A small-molecule ligand and the protein it binds are described below.
Small molecule (SMILES): CC(=O)N[C@H]1[C@H](O[C@H]2[C@H](O)[C@@H](NC(C)=O)CO[C@@H]2CO[C@@H]2O[C@@H](C)[C@@H](O)[C@@H](O)[C@@H]2O)O[C@H](CO)[C@@H](O[C@@H]2O[C@H](CO)[C@@H](O)[C@H](O[C@@H]3O[C@H](CO)[C@@H](O)[C@H](O)[C@@H]3O)[C@@H]2O)[C@@H]1O

Sequence of chain 27.E:
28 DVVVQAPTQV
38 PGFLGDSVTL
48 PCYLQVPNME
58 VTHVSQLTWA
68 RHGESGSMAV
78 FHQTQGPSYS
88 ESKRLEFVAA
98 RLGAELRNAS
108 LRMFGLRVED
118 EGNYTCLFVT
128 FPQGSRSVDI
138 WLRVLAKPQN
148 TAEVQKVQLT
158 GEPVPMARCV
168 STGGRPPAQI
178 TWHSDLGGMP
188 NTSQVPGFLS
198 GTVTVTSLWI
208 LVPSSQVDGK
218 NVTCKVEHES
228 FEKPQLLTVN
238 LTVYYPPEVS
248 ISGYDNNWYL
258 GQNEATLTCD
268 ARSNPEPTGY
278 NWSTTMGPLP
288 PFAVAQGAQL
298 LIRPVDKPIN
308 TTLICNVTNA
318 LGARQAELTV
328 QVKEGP

Binding-site contacts:
Ligand atom O5 contacts residue TRP138 of chain 27.E at 4.3 Å.
Ligand atom C2 contacts residue TRP138 of chain 27.E at 3.8 Å (hydrophobic).
Ligand atom C6 contacts residue ASN120 of chain 27.E at 3.0 Å.
Ligand atom C3 contacts residue ASN120 of chain 27.E at 3.9 Å.
Ligand atom C4 contacts residue TRP138 of chain 27.E at 3.3 Å (hydrophobic).
Ligand atom O4 contacts residue TRP138 of chain 27.E at 3.1 Å.
Ligand atom C3 contacts residue TRP138 of chain 27.E at 2.9 Å (hydrophobic).
Ligand atom C4 contacts residue ASN120 of chain 27.E at 4.2 Å.
Ligand atom C2 contacts residue ASN120 of chain 27.E at 2.6 Å.
Ligand atom C8 contacts residue ASN120 of chain 27.E at 4.1 Å.
Ligand atom O3 contacts residue TRP138 of chain 27.E at 3.5 Å.
Ligand atom C1 contacts residue ASN120 of chain 27.E at 1.4 Å.
Ligand atom C8 contacts residue GLY119 of chain 27.E at 3.9 Å.
Ligand atom C1 contacts residue TRP138 of chain 27.E at 3.9 Å (hydrophobic).
Ligand atom O7 contacts residue ASN120 of chain 27.E at 4.4 Å.
Ligand atom N2 contacts residue ASN120 of chain 27.E at 3.0 Å (h-bond).
Ligand atom O7 contacts residue TRP138 of chain 27.E at 3.8 Å.
Ligand atom N2 contacts residue TRP138 of chain 27.E at 3.7 Å.
Ligand atom C5 contacts residue TRP138 of chain 27.E at 3.5 Å (hydrophobic).
Ligand atom C7 contacts residue ASN120 of chain 27.E at 3.8 Å.
Ligand atom C5 contacts residue ASN120 of chain 27.E at 3.9 Å.
Ligand atom O5 contacts residue ASN120 of chain 27.E at 4.0 Å.
Ligand atom O5 contacts residue ASN120 of chain 27.E at 2.4 Å (h-bond).
Ligand atom C8 contacts residue TRP138 of chain 27.E at 4.0 Å (hydrophobic).
Ligand atom C7 contacts residue TRP138 of chain 27.E at 4.3 Å (hydrophobic).
Ligand atom C5 contacts residue ASN120 of chain 27.E at 3.6 Å.